The small molecule below binds the protein below.
Small molecule (SMILES): CC(C)C[C@H](NC(=O)[C@H](CC1=CN=C2C=CC=CC12)NC(=O)[C@H](C)NC(=O)[C@H](C)N)C(=O)N[C@@H](Cc1ccccc1)C(=O)N[C@@H](CCC(=O)O)C(=O)N[C@@H](C)C=O

Sequence of chain 7.A:
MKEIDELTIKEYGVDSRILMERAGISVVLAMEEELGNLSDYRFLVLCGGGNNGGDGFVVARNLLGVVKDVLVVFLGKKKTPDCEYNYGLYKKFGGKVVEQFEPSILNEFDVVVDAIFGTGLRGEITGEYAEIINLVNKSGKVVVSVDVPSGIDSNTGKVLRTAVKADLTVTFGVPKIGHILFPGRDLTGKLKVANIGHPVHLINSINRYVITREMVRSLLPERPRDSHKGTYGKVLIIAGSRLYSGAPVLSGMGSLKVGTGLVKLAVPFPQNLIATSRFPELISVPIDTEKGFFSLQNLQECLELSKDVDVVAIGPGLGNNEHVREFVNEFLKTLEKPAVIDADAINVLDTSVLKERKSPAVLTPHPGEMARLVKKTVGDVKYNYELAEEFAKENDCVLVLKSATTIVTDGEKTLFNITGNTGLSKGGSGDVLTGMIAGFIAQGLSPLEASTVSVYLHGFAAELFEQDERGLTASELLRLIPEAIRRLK

Binding-site contacts:
Ligand atom N contacts residue GLU44 of chain 3.A at 2.8 Å (salt-bridge).
Ligand atom CZ contacts residue ALA42 of chain 7.A at 3.6 Å (hydrophobic).
Ligand atom CH2 contacts residue ILE37 of chain 3.A at 3.8 Å (hydrophobic).
Ligand atom CE1 contacts residue SER38 of chain 7.A at 3.8 Å.
Ligand atom N contacts residue GLU44 of chain 3.A at 2.8 Å (salt-bridge).
Ligand atom O contacts residue ASN207 of chain 7.A at 2.8 Å (h-bond).
Ligand atom CA contacts residue GLU44 of chain 3.A at 3.7 Å.
Ligand atom C contacts residue GLU44 of chain 3.A at 3.1 Å.
Ligand atom CD2 contacts residue GLU45 of chain 7.A at 3.6 Å.
Ligand atom NE1 contacts residue ASN207 of chain 7.A at 3.7 Å.
Ligand atom CB contacts residue GLU44 of chain 3.A at 3.2 Å.
Ligand atom O contacts residue VAL205 of chain 7.A at 3.5 Å (h-bond).
Ligand atom CD1 contacts residue SER38 of chain 7.A at 3.7 Å.
Ligand atom CZ2 contacts residue ARG34 of chain 7.A at 3.6 Å.
Ligand atom NE1 contacts residue VAL40 of chain 3.A at 3.8 Å.
Ligand atom CH2 contacts residue ARG34 of chain 7.A at 3.4 Å.
Ligand atom CZ2 contacts residue ASN74 of chain 3.A at 3.5 Å.
Ligand atom CA contacts residue VAL205 of chain 7.A at 3.3 Å (hydrophobic).
Ligand atom O contacts residue ALA206 of chain 7.A at 3.2 Å.
Ligand atom CG contacts residue VAL40 of chain 3.A at 3.6 Å (hydrophobic).
Ligand atom CD2 contacts residue VAL40 of chain 3.A at 3.5 Å (hydrophobic).
Ligand atom CA contacts residue GLU44 of chain 3.A at 3.3 Å.
Ligand atom CE3 contacts residue LEU41 of chain 3.A at 3.9 Å (hydrophobic).
Ligand atom C contacts residue VAL205 of chain 7.A at 3.6 Å (hydrophobic).
Ligand atom CA contacts residue ASN49 of chain 3.A at 3.8 Å.
Ligand atom CD2 contacts residue LEU41 of chain 7.A at 3.7 Å (hydrophobic).
Ligand atom N contacts residue ASN49 of chain 3.A at 3.5 Å (h-bond).
Ligand atom NE1 contacts residue ASN74 of chain 3.A at 3.0 Å (h-bond).
Ligand atom O contacts residue ASN207 of chain 7.A at 3.1 Å (h-bond).
Ligand atom CD1 contacts residue ASN74 of chain 3.A at 3.8 Å.
Ligand atom O contacts residue VAL205 of chain 7.A at 3.1 Å (h-bond).
Ligand atom N contacts residue VAL205 of chain 7.A at 2.9 Å (h-bond).
Ligand atom CZ2 contacts residue ASN207 of chain 7.A at 3.7 Å.
Ligand atom CD1 contacts residue VAL40 of chain 3.A at 3.8 Å (hydrophobic).
Ligand atom CD1 contacts residue ASN207 of chain 7.A at 3.5 Å.
Ligand atom CE2 contacts residue VAL40 of chain 3.A at 3.6 Å (hydrophobic).
Ligand atom CZ contacts residue SER38 of chain 7.A at 3.4 Å.
Ligand atom CB contacts residue GLU44 of chain 3.A at 3.4 Å.
Ligand atom CE2 contacts residue ASN207 of chain 7.A at 3.5 Å.
Ligand atom O contacts residue GLU44 of chain 3.A at 3.8 Å.

Sequence of chain 3.A:
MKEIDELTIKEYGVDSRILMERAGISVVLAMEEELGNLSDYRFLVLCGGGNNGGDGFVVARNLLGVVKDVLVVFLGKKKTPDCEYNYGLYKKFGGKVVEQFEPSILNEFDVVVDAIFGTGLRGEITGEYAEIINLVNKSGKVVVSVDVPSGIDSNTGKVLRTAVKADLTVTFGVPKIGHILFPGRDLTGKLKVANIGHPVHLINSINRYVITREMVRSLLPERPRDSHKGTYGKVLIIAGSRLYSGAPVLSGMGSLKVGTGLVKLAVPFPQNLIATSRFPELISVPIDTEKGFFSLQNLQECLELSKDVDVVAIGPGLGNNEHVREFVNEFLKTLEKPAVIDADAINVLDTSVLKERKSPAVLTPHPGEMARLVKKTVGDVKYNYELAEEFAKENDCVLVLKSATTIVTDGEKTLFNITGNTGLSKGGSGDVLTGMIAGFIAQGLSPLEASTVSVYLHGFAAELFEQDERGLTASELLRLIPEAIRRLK